Sequence of chain 6.A:
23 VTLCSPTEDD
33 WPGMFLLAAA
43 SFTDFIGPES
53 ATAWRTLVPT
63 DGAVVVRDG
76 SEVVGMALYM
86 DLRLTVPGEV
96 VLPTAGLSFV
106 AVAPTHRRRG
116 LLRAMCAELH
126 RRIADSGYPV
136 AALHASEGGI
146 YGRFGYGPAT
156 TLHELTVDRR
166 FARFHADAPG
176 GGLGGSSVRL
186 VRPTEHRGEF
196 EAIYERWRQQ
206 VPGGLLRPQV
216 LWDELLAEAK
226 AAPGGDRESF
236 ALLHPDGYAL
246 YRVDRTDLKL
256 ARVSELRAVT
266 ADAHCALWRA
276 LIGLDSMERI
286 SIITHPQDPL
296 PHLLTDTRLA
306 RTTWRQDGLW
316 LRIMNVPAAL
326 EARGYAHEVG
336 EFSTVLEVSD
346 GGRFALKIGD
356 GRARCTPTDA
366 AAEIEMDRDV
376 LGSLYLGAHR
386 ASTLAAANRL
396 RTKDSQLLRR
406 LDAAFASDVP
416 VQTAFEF

This protein binds this small molecule.
Small molecule (SMILES): Cc1ccc(C(=O)C[n+]2ccn3cccc3c2-c2ccc(F)cc2)cc1

Binding-site contacts:
Ligand atom C20 contacts residue PHE104 of chain 6.A at 3.6 Å (hydrophobic).
Ligand atom C19 contacts residue ALA53 of chain 6.A at 3.9 Å (hydrophobic).
Ligand atom C19 contacts residue LEU83 of chain 6.A at 3.8 Å (hydrophobic).
Ligand atom C1 contacts residue SER103 of chain 6.A at 3.5 Å.
Ligand atom C14 contacts residue PHE422 of chain 6.A at 3.7 Å (hydrophobic).
Ligand atom C11 contacts residue GLU421 of chain 6.A at 3.3 Å.
Ligand atom F contacts residue PHE44 of chain 6.A at 3.8 Å.
Ligand atom C20 contacts residue ALA53 of chain 6.A at 3.6 Å (hydrophobic).
Ligand atom N contacts residue PHE422 of chain 6.A at 3.5 Å (h-bond).
Ligand atom C12 contacts residue GLU421 of chain 6.A at 3.7 Å.
Ligand atom C6 contacts residue SER103 of chain 6.A at 3.8 Å.
Ligand atom C13 contacts residue GLU421 of chain 6.A at 3.3 Å.
Ligand atom C4 contacts residue PHE422 of chain 6.A at 3.2 Å (hydrophobic).
Ligand atom C10 contacts residue ASP46 of chain 6.A at 3.4 Å.
Ligand atom C5 contacts residue COA1 of chain 6.B at 3.8 Å.
Ligand atom C13 contacts residue TRP56 of chain 6.A at 3.8 Å (hydrophobic).
Ligand atom C7 contacts residue PHE104 of chain 6.A at 3.7 Å (hydrophobic).
Ligand atom C1 contacts residue PHE422 of chain 6.A at 3.3 Å (hydrophobic).
Ligand atom C21 contacts residue TRP56 of chain 6.A at 3.8 Å (hydrophobic).
Ligand atom F contacts residue PHE104 of chain 6.A at 3.4 Å.
Ligand atom C10 contacts residue GLU421 of chain 6.A at 3.8 Å.
Ligand atom C20 contacts residue TRP56 of chain 6.A at 3.7 Å (hydrophobic).
Ligand atom C15 contacts residue TRP56 of chain 6.A at 3.8 Å (hydrophobic).
Ligand atom C14 contacts residue TRP56 of chain 6.A at 3.4 Å (hydrophobic).
Ligand atom C3 contacts residue PHE422 of chain 6.A at 3.8 Å (hydrophobic).
Ligand atom C19 contacts residue ARG57 of chain 6.A at 3.9 Å.
Ligand atom C17 contacts residue TRP56 of chain 6.A at 3.9 Å (hydrophobic).
Ligand atom F contacts residue COA1 of chain 6.B at 3.2 Å.
Ligand atom C15 contacts residue PHE104 of chain 6.A at 3.9 Å (hydrophobic).
Ligand atom C6 contacts residue PHE104 of chain 6.A at 3.6 Å (hydrophobic).
Ligand atom C5 contacts residue PHE422 of chain 6.A at 3.7 Å (hydrophobic).
Ligand atom C21 contacts residue PHE104 of chain 6.A at 3.7 Å (hydrophobic).
Ligand atom C4 contacts residue SER103 of chain 6.A at 3.8 Å.
Ligand atom O contacts residue ILE48 of chain 6.A at 3.5 Å.
Ligand atom C5 contacts residue SER103 of chain 6.A at 3.7 Å.
Ligand atom F contacts residue VAL105 of chain 6.A at 3.8 Å.
Ligand atom C14 contacts residue GLU421 of chain 6.A at 3.9 Å.
Ligand atom C16 contacts residue TRP56 of chain 6.A at 3.9 Å (hydrophobic).
Ligand atom C16 contacts residue SER103 of chain 6.A at 3.8 Å.
Ligand atom C18 contacts residue TRP56 of chain 6.A at 3.8 Å (hydrophobic).